A protein and the small-molecule ligand that binds it are described below.
Small molecule (SMILES): CC(=O)N[C@H]1[C@H](O[C@H]2[C@H](O)[C@@H](NC(C)=O)CO[C@@H]2CO)O[C@H](CO)[C@@H](O)[C@@H]1O

Sequence of chain 1.B:
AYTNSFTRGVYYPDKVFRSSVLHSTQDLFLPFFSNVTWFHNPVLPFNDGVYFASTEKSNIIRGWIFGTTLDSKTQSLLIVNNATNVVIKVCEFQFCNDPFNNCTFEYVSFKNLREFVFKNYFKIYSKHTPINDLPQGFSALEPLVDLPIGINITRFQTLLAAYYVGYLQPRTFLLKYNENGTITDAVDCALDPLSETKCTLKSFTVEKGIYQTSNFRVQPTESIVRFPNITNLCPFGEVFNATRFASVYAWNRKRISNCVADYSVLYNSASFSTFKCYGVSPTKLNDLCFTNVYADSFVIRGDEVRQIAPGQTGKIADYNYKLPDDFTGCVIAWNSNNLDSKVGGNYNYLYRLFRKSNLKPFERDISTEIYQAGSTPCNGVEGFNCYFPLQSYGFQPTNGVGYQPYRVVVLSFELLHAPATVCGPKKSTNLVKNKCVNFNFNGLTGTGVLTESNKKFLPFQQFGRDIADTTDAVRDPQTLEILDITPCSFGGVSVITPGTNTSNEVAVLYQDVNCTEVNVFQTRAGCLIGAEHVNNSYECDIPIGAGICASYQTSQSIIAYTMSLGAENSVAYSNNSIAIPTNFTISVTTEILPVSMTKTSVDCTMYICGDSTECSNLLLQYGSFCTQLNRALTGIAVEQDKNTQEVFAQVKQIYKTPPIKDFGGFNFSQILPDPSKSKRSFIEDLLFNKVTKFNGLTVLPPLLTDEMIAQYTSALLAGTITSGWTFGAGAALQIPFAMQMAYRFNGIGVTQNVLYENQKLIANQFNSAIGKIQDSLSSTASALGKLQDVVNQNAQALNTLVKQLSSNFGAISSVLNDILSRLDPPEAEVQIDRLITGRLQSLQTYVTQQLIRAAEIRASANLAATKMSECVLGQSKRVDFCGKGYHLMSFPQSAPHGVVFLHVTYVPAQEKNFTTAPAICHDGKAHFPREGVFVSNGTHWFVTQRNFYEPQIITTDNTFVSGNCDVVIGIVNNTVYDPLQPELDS

Binding-site contacts:
Ligand atom N2 contacts residue ASN331 of chain 1.B at 3.0 Å (h-bond).
Ligand atom O5 contacts residue GLN580 of chain 1.B at 3.0 Å (h-bond).
Ligand atom O5 contacts residue ASN331 of chain 1.B at 2.4 Å (h-bond).
Ligand atom C1 contacts residue GLN580 of chain 1.B at 4.3 Å.
Ligand atom C5 contacts residue GLN580 of chain 1.B at 3.4 Å.
Ligand atom C1 contacts residue ASN331 of chain 1.B at 1.5 Å.
Ligand atom N2 contacts residue ILE332 of chain 1.B at 3.3 Å.
Ligand atom O5 contacts residue PRO579 of chain 1.B at 4.5 Å.
Ligand atom O7 contacts residue ASN331 of chain 1.B at 2.9 Å (h-bond).
Ligand atom C4 contacts residue ASN331 of chain 1.B at 4.3 Å.
Ligand atom O6 contacts residue GLN580 of chain 1.B at 4.0 Å.
Ligand atom C4 contacts residue GLN580 of chain 1.B at 4.1 Å.
Ligand atom C7 contacts residue ILE332 of chain 1.B at 3.4 Å (hydrophobic).
Ligand atom C8 contacts residue ILE332 of chain 1.B at 3.7 Å (hydrophobic).
Ligand atom O7 contacts residue ILE332 of chain 1.B at 3.5 Å (h-bond).
Ligand atom C3 contacts residue ASN331 of chain 1.B at 3.9 Å.
Ligand atom C7 contacts residue ASN331 of chain 1.B at 3.4 Å.
Ligand atom C6 contacts residue GLN580 of chain 1.B at 2.8 Å.
Ligand atom C2 contacts residue ASN331 of chain 1.B at 2.6 Å.
Ligand atom C5 contacts residue ASN331 of chain 1.B at 3.7 Å.